A protein and the small-molecule ligand that binds it are described below.
Small molecule (SMILES): O=C(O)c1cccnc1

Binding-site contacts:
Ligand atom C4 contacts residue GLU171 of chain 1.C at 4.3 Å.
Ligand atom O1 contacts residue SER49 of chain 1.D at 4.0 Å.
Ligand atom C6 contacts residue VAL50 of chain 1.D at 3.6 Å (hydrophobic).
Ligand atom N contacts residue TRP74 of chain 1.C at 3.5 Å.
Ligand atom O1 contacts residue ARG109 of chain 1.D at 4.2 Å.
Ligand atom C5 contacts residue TRP74 of chain 1.C at 3.9 Å (hydrophobic).
Ligand atom O2 contacts residue ARG109 of chain 1.D at 3.1 Å (salt-bridge).
Ligand atom O1 contacts residue VAL50 of chain 1.D at 2.8 Å (h-bond).
Ligand atom C3 contacts residue SER49 of chain 1.D at 3.6 Å.
Ligand atom C2 contacts residue VAL50 of chain 1.D at 3.6 Å (hydrophobic).
Ligand atom O2 contacts residue FMN1 of chain 1.O at 3.5 Å (h-bond).
Ligand atom O2 contacts residue ARG23 of chain 1.C at 4.1 Å.
Ligand atom C2 contacts residue FMN1 of chain 1.O at 3.5 Å.
Ligand atom O1 contacts residue GLY51 of chain 1.D at 4.4 Å.
Ligand atom N contacts residue FMN1 of chain 1.O at 3.9 Å.
Ligand atom C5 contacts residue GLY172 of chain 1.C at 3.4 Å.
Ligand atom C5 contacts residue PHE127 of chain 1.D at 3.8 Å (hydrophobic).
Ligand atom C5 contacts residue FMN1 of chain 1.O at 3.8 Å.
Ligand atom C6 contacts residue ARG109 of chain 1.D at 3.9 Å.
Ligand atom C4 contacts residue FMN1 of chain 1.O at 3.8 Å.
Ligand atom C3 contacts residue VAL50 of chain 1.D at 3.5 Å (hydrophobic).
Ligand atom C6 contacts residue FMN1 of chain 1.O at 3.4 Å.
Ligand atom C4 contacts residue GLY172 of chain 1.C at 3.9 Å.
Ligand atom C1 contacts residue VAL50 of chain 1.D at 4.4 Å (hydrophobic).
Ligand atom C1 contacts residue FMN1 of chain 1.O at 3.7 Å.
Ligand atom C5 contacts residue GLU171 of chain 1.C at 4.4 Å.
Ligand atom N contacts residue GLY172 of chain 1.C at 4.0 Å.
Ligand atom C3 contacts residue FMN1 of chain 1.O at 3.4 Å.
Ligand atom O2 contacts residue VAL50 of chain 1.D at 4.2 Å.
Ligand atom C4 contacts residue VAL50 of chain 1.D at 4.1 Å (hydrophobic).
Ligand atom C1 contacts residue TRP74 of chain 1.C at 4.4 Å (hydrophobic).
Ligand atom O1 contacts residue FMN1 of chain 1.O at 2.6 Å (h-bond).
Ligand atom C4 contacts residue SER49 of chain 1.D at 3.9 Å.
Ligand atom C4 contacts residue PHE127 of chain 1.D at 3.8 Å (hydrophobic).

Sequence of chain 1.D:
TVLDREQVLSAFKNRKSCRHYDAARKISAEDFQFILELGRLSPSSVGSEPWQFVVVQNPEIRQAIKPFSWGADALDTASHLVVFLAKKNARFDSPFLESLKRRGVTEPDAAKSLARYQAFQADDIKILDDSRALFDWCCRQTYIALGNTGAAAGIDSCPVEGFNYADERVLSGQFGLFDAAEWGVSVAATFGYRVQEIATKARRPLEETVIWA

Sequence of chain 1.C:
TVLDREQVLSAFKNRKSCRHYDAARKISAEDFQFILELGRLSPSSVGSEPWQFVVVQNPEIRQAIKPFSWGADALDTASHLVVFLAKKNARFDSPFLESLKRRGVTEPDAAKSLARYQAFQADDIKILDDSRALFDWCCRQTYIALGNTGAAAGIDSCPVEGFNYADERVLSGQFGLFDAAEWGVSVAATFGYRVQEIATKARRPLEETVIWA